Binding-site contacts:
Ligand atom C6 contacts residue ARG614 of chain 1.A at 4.4 Å.
Ligand atom O7 contacts residue ASN615 of chain 1.A at 4.1 Å.
Ligand atom C1 contacts residue ARG614 of chain 1.A at 4.3 Å.
Ligand atom C7 contacts residue ASN615 of chain 1.A at 3.9 Å.
Ligand atom O5 contacts residue ASN615 of chain 1.A at 2.4 Å (h-bond).
Ligand atom C4 contacts residue ASN615 of chain 1.A at 4.3 Å.
Ligand atom N2 contacts residue ASN615 of chain 1.A at 2.9 Å (h-bond).
Ligand atom C1 contacts residue ASN615 of chain 1.A at 1.5 Å.
Ligand atom C5 contacts residue ASN615 of chain 1.A at 3.7 Å.
Ligand atom C2 contacts residue ASN615 of chain 1.A at 2.5 Å.
Ligand atom O5 contacts residue ARG614 of chain 1.A at 3.6 Å.
Ligand atom C3 contacts residue ASN615 of chain 1.A at 3.9 Å.

A protein and the small-molecule ligand that binds it are described below.
Small molecule (SMILES): CC(=O)N[C@H]1[C@@H](O[C@H]2[C@H](O)[C@@H](NC(C)=O)CO[C@@H]2CO)O[C@H](CO)[C@@H](O)[C@@H]1O

Sequence of chain 1.A:
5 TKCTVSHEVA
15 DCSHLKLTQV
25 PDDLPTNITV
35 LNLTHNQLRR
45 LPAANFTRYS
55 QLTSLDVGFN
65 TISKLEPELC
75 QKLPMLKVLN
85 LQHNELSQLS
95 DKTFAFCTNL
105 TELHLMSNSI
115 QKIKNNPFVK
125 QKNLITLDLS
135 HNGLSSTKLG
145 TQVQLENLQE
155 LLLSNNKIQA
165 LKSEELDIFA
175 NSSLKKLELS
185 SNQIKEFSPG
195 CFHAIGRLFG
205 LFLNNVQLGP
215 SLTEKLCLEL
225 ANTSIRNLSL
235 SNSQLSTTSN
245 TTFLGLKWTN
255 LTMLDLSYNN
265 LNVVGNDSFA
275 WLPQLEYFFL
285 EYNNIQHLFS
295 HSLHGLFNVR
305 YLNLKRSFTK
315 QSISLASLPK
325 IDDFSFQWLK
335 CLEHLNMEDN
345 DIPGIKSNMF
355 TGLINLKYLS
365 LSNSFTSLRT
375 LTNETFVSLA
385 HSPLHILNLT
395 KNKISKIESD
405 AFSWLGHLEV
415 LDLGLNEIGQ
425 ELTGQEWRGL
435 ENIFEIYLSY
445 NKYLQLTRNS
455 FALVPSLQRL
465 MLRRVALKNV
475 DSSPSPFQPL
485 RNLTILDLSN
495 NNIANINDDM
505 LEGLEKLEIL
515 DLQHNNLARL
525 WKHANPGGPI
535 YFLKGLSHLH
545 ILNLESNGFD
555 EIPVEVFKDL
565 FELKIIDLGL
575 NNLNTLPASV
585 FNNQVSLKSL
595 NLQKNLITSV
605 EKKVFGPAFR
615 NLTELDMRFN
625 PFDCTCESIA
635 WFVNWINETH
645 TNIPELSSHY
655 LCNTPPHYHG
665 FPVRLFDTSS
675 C